The protein below binds the small molecule below.
Small molecule (SMILES): O=C(C(=O)N1CCN(C(=O)c2ccccc2)CC1)c1c[nH]c2c(F)ccc(Br)c12

Binding-site contacts:
Ligand atom N23 contacts residue ASP83 of chain 2.D at 2.3 Å (salt-bridge).
Ligand atom C07 contacts residue ASP83 of chain 2.D at 3.4 Å.
Ligand atom O28 contacts residue PHE351 of chain 2.D at 3.8 Å.
Ligand atom C08 contacts residue MET394 of chain 2.D at 3.8 Å (hydrophobic).
Ligand atom C02 contacts residue LEU86 of chain 2.D at 3.7 Å (hydrophobic).
Ligand atom C18 contacts residue SER344 of chain 2.D at 3.2 Å.
Ligand atom C19 contacts residue SER344 of chain 2.D at 3.3 Å.
Ligand atom C03 contacts residue ASP83 of chain 2.D at 3.3 Å.
Ligand atom C16 contacts residue TRP395 of chain 2.D at 3.9 Å (hydrophobic).
Ligand atom C05 contacts residue MET394 of chain 2.D at 3.8 Å (hydrophobic).
Ligand atom C01 contacts residue LEU86 of chain 2.D at 3.7 Å (hydrophobic).
Ligand atom O26 contacts residue TRP82 of chain 2.D at 3.5 Å.
Ligand atom C12 contacts residue TRP82 of chain 2.D at 3.4 Å (hydrophobic).
Ligand atom C17 contacts residue VAL225 of chain 2.D at 3.3 Å (hydrophobic).
Ligand atom C04 contacts residue MET394 of chain 2.D at 3.7 Å (hydrophobic).
Ligand atom C17 contacts residue TRP395 of chain 2.D at 3.4 Å (hydrophobic).
Ligand atom C08 contacts residue TRP82 of chain 2.D at 3.7 Å (hydrophobic).
Ligand atom C13 contacts residue TRP395 of chain 2.D at 3.6 Å (hydrophobic).
Ligand atom O27 contacts residue TRP395 of chain 2.D at 3.1 Å (h-bond).
Ligand atom C03 contacts residue MET394 of chain 2.D at 3.7 Å (hydrophobic).
Ligand atom C06 contacts residue MET402 of chain 2.D at 3.6 Å (hydrophobic).
Ligand atom O27 contacts residue MET394 of chain 2.D at 3.4 Å.
Ligand atom C20 contacts residue TYR353 of chain 2.D at 3.0 Å (hydrophobic).
Ligand atom C18 contacts residue PHE345 of chain 2.D at 3.7 Å (hydrophobic).
Ligand atom BR contacts residue ASN393 of chain 2.D at 3.7 Å.
Ligand atom C19 contacts residue TYR353 of chain 2.D at 3.6 Å (hydrophobic).
Ligand atom O26 contacts residue ILE79 of chain 2.D at 3.8 Å.
Ligand atom C02 contacts residue ASP83 of chain 2.D at 3.7 Å.
Ligand atom F22 contacts residue GLN400 of chain 2.D at 3.0 Å.
Ligand atom O28 contacts residue VAL225 of chain 2.D at 3.7 Å.
Ligand atom N23 contacts residue MET394 of chain 2.D at 3.6 Å (h-bond).
Ligand atom C14 contacts residue TRP395 of chain 2.D at 3.4 Å (hydrophobic).
Ligand atom C21 contacts residue ILE392 of chain 2.D at 3.6 Å (hydrophobic).
Ligand atom C18 contacts residue TRP395 of chain 2.D at 3.5 Å (hydrophobic).
Ligand atom C21 contacts residue PHE351 of chain 2.D at 3.4 Å (hydrophobic).
Ligand atom C07 contacts residue ILE79 of chain 2.D at 3.7 Å (hydrophobic).
Ligand atom F22 contacts residue ASP83 of chain 2.D at 3.2 Å.
Ligand atom C07 contacts residue TRP82 of chain 2.D at 3.5 Å (hydrophobic).
Ligand atom C07 contacts residue MET394 of chain 2.D at 3.9 Å (hydrophobic).
Ligand atom C02 contacts residue GLN400 of chain 2.D at 3.8 Å.

Sequence of chain 2.D:
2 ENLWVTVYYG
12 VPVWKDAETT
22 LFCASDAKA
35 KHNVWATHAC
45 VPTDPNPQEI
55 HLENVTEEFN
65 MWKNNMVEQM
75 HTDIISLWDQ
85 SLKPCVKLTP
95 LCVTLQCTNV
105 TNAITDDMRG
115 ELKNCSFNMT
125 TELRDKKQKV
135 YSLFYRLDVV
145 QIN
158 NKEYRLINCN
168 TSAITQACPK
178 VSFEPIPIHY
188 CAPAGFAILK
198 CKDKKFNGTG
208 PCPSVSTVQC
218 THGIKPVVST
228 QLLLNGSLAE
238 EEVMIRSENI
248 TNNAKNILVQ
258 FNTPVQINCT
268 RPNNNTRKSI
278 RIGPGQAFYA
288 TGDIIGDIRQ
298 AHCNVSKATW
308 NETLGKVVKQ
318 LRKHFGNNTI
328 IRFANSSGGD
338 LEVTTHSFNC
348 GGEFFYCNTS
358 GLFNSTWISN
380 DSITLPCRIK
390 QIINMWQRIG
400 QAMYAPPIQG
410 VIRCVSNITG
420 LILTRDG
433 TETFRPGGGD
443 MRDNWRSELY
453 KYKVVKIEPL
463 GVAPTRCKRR